Sequence of chain 1.A:
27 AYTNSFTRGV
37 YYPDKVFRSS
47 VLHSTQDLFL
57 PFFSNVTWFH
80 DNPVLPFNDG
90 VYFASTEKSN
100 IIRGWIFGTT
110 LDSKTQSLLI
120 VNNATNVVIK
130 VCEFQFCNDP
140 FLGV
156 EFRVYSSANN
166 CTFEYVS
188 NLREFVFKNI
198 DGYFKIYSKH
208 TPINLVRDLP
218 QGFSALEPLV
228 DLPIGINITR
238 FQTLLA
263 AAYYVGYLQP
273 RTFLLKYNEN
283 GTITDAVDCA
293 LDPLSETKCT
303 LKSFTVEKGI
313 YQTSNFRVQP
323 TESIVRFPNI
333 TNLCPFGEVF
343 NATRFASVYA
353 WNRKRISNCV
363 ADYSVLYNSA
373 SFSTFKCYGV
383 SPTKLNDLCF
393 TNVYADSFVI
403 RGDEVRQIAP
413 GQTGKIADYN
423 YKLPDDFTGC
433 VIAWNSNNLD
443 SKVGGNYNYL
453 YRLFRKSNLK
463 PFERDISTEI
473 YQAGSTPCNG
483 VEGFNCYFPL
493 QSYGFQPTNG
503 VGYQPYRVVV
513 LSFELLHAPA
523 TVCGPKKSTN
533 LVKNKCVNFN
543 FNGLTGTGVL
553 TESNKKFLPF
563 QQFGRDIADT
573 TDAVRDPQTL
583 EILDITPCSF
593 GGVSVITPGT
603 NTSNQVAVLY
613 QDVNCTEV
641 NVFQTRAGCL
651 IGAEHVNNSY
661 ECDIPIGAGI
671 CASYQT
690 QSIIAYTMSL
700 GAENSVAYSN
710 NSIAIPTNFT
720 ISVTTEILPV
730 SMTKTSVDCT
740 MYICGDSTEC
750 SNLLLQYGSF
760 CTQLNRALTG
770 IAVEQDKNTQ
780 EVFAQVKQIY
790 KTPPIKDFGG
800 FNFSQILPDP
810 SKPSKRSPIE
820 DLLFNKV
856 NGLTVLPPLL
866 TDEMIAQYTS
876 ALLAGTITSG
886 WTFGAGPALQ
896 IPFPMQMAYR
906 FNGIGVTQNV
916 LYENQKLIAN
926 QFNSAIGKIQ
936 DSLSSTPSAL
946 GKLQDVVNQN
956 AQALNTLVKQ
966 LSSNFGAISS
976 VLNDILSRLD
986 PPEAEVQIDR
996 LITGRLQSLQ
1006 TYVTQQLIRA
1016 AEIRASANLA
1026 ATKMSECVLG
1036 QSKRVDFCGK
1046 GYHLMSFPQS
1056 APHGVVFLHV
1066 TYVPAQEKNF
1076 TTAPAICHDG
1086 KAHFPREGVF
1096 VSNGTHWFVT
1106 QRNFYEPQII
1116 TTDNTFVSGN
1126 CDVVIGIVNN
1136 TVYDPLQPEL

Binding-site contacts:
Ligand atom C2 contacts residue ASN122 of chain 1.A at 2.5 Å.
Ligand atom C1 contacts residue ASN122 of chain 1.A at 1.5 Å.
Ligand atom C8 contacts residue ALA123 of chain 1.A at 3.7 Å (hydrophobic).
Ligand atom C7 contacts residue ASN125 of chain 1.A at 4.3 Å.
Ligand atom O5 contacts residue ASN122 of chain 1.A at 2.4 Å (h-bond).
Ligand atom C8 contacts residue ASN122 of chain 1.A at 3.9 Å.
Ligand atom C5 contacts residue ASN122 of chain 1.A at 3.8 Å.
Ligand atom C3 contacts residue ASN122 of chain 1.A at 3.9 Å.
Ligand atom C8 contacts residue ASN125 of chain 1.A at 3.7 Å.
Ligand atom O7 contacts residue ASN122 of chain 1.A at 4.1 Å.
Ligand atom C7 contacts residue ASN122 of chain 1.A at 3.7 Å.
Ligand atom C1 contacts residue ASN125 of chain 1.A at 4.3 Å.
Ligand atom N2 contacts residue ASN122 of chain 1.A at 2.9 Å (h-bond).
Ligand atom C7 contacts residue ALA123 of chain 1.A at 4.3 Å (hydrophobic).
Ligand atom C4 contacts residue ASN122 of chain 1.A at 4.3 Å.
Ligand atom N2 contacts residue ASN125 of chain 1.A at 3.9 Å.
Ligand atom C8 contacts residue THR124 of chain 1.A at 3.8 Å.

A protein and the small-molecule ligand that binds it are described below.
Small molecule (SMILES): CC(=O)N[C@@H]1[C@@H](O)[C@H](O)[C@@H](CO)O[C@H]1O